A protein and the small-molecule ligand that binds it are described below.
Small molecule (SMILES): O=C(Nc1ccccc1)c1cc([N+](=O)[O-])ccc1Cl

Binding-site contacts:
Ligand atom C11 contacts residue CYS83 of chain 1.A at 3.8 Å (hydrophobic).
Ligand atom O1 contacts residue CYS83 of chain 1.A at 3.9 Å.
Ligand atom C4 contacts residue ACD1 of chain 1.D at 3.1 Å.
Ligand atom O3 contacts residue LEU267 of chain 1.A at 4.0 Å.
Ligand atom C4 contacts residue LEU128 of chain 1.A at 3.4 Å (hydrophobic).
Ligand atom C2 contacts residue SER87 of chain 1.A at 3.4 Å.
Ligand atom O1 contacts residue TYR125 of chain 1.A at 3.6 Å.
Ligand atom C6 contacts residue ARG86 of chain 1.A at 3.8 Å.
Ligand atom C11 contacts residue PHE80 of chain 1.A at 3.5 Å (hydrophobic).
Ligand atom C10 contacts residue PHE80 of chain 1.A at 3.7 Å (hydrophobic).
Ligand atom C9 contacts residue CYS83 of chain 1.A at 2.1 Å (hydrophobic).
Ligand atom C5 contacts residue LEU128 of chain 1.A at 3.6 Å (hydrophobic).
Ligand atom C3 contacts residue ACD1 of chain 1.D at 2.8 Å.
Ligand atom C4 contacts residue ARG86 of chain 1.A at 3.9 Å.
Ligand atom C7 contacts residue ILE124 of chain 1.A at 3.8 Å (hydrophobic).
Ligand atom C10 contacts residue CYS83 of chain 1.A at 2.9 Å (hydrophobic).
Ligand atom O2 contacts residue TYR271 of chain 1.A at 3.3 Å (h-bond).
Ligand atom C1 contacts residue CYS83 of chain 1.A at 3.0 Å (hydrophobic).
Ligand atom C12 contacts residue HIS247 of chain 1.A at 3.7 Å.
Ligand atom C12 contacts residue SER87 of chain 1.A at 3.9 Å.
Ligand atom C7 contacts residue SER87 of chain 1.A at 3.2 Å.
Ligand atom C8 contacts residue SER87 of chain 1.A at 3.6 Å.
Ligand atom C1 contacts residue SER87 of chain 1.A at 3.4 Å.
Ligand atom C3 contacts residue CYS83 of chain 1.A at 3.8 Å (hydrophobic).
Ligand atom C13 contacts residue CYS83 of chain 1.A at 3.7 Å (hydrophobic).
Ligand atom N2 contacts residue HIS247 of chain 1.A at 3.7 Å.
Ligand atom C11 contacts residue HIS247 of chain 1.A at 3.8 Å.
Ligand atom O2 contacts residue HIS247 of chain 1.A at 3.6 Å.
Ligand atom C2 contacts residue ACD1 of chain 1.D at 4.1 Å.
Ligand atom O2 contacts residue SER87 of chain 1.A at 4.0 Å.
Ligand atom O3 contacts residue GLN84 of chain 1.A at 3.4 Å.
Ligand atom C13 contacts residue SER87 of chain 1.A at 3.0 Å.
Ligand atom C8 contacts residue CYS83 of chain 1.A at 2.7 Å (hydrophobic).
Ligand atom C2 contacts residue CYS83 of chain 1.A at 3.8 Å (hydrophobic).
Ligand atom N1 contacts residue CYS83 of chain 1.A at 3.0 Å (h-bond).
Ligand atom N1 contacts residue SER87 of chain 1.A at 2.8 Å (h-bond).
Ligand atom O2 contacts residue HIS121 of chain 1.A at 3.8 Å.
Ligand atom C6 contacts residue ILE124 of chain 1.A at 4.1 Å (hydrophobic).
Ligand atom C5 contacts residue ARG86 of chain 1.A at 3.7 Å.
Ligand atom O3 contacts residue PHE80 of chain 1.A at 4.1 Å.

Sequence of chain 1.A:
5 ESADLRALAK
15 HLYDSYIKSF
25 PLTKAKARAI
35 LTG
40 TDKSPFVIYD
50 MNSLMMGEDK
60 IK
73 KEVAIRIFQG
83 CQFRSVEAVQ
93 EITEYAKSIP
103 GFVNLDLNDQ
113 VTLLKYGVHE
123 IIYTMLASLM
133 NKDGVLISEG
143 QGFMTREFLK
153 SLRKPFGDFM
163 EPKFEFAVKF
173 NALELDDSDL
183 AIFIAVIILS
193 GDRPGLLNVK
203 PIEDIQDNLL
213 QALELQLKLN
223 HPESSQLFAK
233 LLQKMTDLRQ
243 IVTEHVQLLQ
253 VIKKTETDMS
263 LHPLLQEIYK